Sequence of chain 1.F:
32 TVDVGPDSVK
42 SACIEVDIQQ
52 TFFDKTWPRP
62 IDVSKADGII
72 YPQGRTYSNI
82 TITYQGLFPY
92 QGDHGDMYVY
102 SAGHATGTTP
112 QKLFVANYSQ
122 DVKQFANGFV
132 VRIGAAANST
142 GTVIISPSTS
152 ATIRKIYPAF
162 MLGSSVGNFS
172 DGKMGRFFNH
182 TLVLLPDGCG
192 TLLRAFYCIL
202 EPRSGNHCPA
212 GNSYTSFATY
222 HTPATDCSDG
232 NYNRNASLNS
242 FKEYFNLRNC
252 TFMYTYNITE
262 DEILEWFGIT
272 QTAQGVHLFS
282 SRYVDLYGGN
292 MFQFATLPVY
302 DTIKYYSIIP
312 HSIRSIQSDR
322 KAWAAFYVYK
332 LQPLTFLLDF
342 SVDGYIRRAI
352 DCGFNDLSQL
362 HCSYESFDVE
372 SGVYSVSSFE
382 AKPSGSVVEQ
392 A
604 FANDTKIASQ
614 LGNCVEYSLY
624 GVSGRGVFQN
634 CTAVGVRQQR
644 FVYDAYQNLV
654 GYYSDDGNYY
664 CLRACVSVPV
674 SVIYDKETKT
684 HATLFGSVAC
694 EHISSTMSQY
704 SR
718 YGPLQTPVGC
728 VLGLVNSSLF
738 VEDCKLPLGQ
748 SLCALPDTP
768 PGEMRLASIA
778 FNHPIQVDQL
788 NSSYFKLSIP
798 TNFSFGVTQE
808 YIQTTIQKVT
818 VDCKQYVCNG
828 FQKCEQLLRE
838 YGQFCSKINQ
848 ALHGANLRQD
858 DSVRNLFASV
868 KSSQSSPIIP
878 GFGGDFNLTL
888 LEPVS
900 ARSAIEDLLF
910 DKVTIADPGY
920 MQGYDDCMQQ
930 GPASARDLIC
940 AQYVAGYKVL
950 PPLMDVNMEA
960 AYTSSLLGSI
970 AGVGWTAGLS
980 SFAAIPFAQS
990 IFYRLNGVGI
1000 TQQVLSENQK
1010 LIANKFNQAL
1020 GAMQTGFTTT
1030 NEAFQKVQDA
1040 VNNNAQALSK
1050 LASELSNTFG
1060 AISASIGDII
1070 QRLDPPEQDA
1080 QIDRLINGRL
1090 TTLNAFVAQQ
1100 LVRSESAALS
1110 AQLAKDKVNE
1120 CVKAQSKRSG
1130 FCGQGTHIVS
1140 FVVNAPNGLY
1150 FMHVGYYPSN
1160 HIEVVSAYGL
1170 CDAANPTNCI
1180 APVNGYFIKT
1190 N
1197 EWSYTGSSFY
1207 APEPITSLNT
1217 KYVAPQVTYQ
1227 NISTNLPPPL

This small molecule binds to this protein.
Small molecule (SMILES): CC(=O)N[C@@H]1[C@@H](O)[C@H](O)[C@@H](CO)O[C@H]1O

Binding-site contacts:
Ligand atom C4 contacts residue ASN788 of chain 1.F at 4.2 Å.
Ligand atom C7 contacts residue ASN788 of chain 1.F at 3.6 Å.
Ligand atom O7 contacts residue ASN788 of chain 1.F at 3.9 Å.
Ligand atom C3 contacts residue ASN788 of chain 1.F at 3.8 Å.
Ligand atom C1 contacts residue ASN788 of chain 1.F at 1.5 Å.
Ligand atom C5 contacts residue ASN788 of chain 1.F at 3.7 Å.
Ligand atom N2 contacts residue ASN788 of chain 1.F at 2.8 Å (h-bond).
Ligand atom C2 contacts residue ASN788 of chain 1.F at 2.5 Å.
Ligand atom O5 contacts residue ASN788 of chain 1.F at 2.4 Å (h-bond).